The small molecule below binds the protein below.
Small molecule (SMILES): CC(=O)N[C@H]1[C@H](O[C@H]2[C@H](O)[C@@H](NC(C)=O)CO[C@@H]2CO)O[C@H](CO)[C@@H](O)[C@@H]1O

Binding-site contacts:
Ligand atom C3 contacts residue ASN1098 of chain 1.B at 3.8 Å.
Ligand atom C2 contacts residue ASN1098 of chain 1.B at 2.6 Å.
Ligand atom C7 contacts residue ASN1098 of chain 1.B at 3.3 Å.
Ligand atom C8 contacts residue HIS1101 of chain 1.B at 3.8 Å.
Ligand atom C5 contacts residue PHE1103 of chain 1.B at 3.8 Å (hydrophobic).
Ligand atom N2 contacts residue ASN1098 of chain 1.B at 2.9 Å (h-bond).
Ligand atom N2 contacts residue THR1100 of chain 1.B at 2.9 Å (h-bond).
Ligand atom O3 contacts residue HIS1101 of chain 1.B at 4.4 Å.
Ligand atom C5 contacts residue ASN1098 of chain 1.B at 3.6 Å.
Ligand atom C2 contacts residue THR1100 of chain 1.B at 3.6 Å.
Ligand atom C1 contacts residue THR1100 of chain 1.B at 3.9 Å.
Ligand atom C6 contacts residue PHE1103 of chain 1.B at 3.9 Å (hydrophobic).
Ligand atom O3 contacts residue THR1100 of chain 1.B at 4.0 Å.
Ligand atom C8 contacts residue ASN1098 of chain 1.B at 3.8 Å.
Ligand atom C8 contacts residue THR1100 of chain 1.B at 3.8 Å.
Ligand atom O7 contacts residue HIS1101 of chain 1.B at 3.2 Å (h-bond).
Ligand atom O5 contacts residue PHE1103 of chain 1.B at 3.5 Å.
Ligand atom O7 contacts residue ASN1098 of chain 1.B at 3.7 Å.
Ligand atom O4 contacts residue HIS1101 of chain 1.B at 3.4 Å.
Ligand atom C3 contacts residue THR1100 of chain 1.B at 3.5 Å.
Ligand atom C4 contacts residue HIS1101 of chain 1.B at 3.9 Å.
Ligand atom C7 contacts residue HIS1101 of chain 1.B at 3.7 Å.
Ligand atom C3 contacts residue HIS1101 of chain 1.B at 3.6 Å.
Ligand atom C7 contacts residue THR1100 of chain 1.B at 3.8 Å.
Ligand atom C4 contacts residue ASN1098 of chain 1.B at 4.2 Å.
Ligand atom C1 contacts residue PHE1103 of chain 1.B at 3.9 Å (hydrophobic).
Ligand atom C1 contacts residue ASN1098 of chain 1.B at 1.4 Å.
Ligand atom O5 contacts residue ASN1098 of chain 1.B at 2.4 Å (h-bond).
Ligand atom C5 contacts residue HIS1101 of chain 1.B at 4.0 Å.
Ligand atom C8 contacts residue ILE1114 of chain 1.B at 4.3 Å (hydrophobic).

Sequence of chain 1.B:
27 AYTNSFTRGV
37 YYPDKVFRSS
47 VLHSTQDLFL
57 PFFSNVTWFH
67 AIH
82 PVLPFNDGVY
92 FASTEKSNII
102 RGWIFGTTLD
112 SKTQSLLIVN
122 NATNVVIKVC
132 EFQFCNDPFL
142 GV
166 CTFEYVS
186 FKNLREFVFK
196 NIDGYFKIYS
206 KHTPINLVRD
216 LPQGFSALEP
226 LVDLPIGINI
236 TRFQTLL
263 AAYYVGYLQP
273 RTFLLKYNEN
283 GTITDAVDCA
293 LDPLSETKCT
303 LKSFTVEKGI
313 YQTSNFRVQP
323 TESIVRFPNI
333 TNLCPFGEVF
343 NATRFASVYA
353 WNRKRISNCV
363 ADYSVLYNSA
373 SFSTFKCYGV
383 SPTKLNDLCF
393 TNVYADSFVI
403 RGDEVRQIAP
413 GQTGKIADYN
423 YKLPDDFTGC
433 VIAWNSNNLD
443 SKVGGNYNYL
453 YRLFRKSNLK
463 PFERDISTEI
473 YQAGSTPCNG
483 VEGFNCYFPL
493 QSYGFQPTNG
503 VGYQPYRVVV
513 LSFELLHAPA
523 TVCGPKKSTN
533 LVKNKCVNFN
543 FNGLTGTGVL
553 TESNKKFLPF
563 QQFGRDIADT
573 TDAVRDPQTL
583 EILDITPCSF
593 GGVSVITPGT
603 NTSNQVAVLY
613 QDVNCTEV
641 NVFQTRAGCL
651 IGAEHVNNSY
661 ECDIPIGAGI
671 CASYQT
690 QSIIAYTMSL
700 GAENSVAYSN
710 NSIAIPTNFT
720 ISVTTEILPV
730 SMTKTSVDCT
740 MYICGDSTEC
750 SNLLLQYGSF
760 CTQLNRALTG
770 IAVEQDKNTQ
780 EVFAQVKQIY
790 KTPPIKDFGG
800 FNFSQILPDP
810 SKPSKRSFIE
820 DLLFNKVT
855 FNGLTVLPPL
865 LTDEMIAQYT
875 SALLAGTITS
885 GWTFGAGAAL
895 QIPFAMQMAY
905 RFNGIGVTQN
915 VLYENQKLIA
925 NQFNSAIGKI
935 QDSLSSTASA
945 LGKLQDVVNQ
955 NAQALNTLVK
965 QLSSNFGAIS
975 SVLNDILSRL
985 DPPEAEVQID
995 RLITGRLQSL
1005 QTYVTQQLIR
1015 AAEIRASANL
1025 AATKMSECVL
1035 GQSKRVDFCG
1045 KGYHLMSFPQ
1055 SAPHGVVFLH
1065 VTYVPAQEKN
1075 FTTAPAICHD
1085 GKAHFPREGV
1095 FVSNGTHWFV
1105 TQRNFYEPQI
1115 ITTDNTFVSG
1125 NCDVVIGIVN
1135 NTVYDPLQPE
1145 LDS